Binding-site contacts:
Ligand atom O26 contacts residue HIS233 of chain 1.A at 2.8 Å (h-bond).
Ligand atom C27 contacts residue HIS141 of chain 1.A at 3.5 Å.
Ligand atom C2 contacts residue ARG110 of chain 1.A at 3.9 Å.
Ligand atom O1 contacts residue SER73 of chain 1.A at 2.8 Å (h-bond).
Ligand atom O26 contacts residue HIS141 of chain 1.A at 2.8 Å (h-bond).
Ligand atom C3 contacts residue TYR34 of chain 1.A at 3.8 Å (hydrophobic).
Ligand atom C2 contacts residue TYR30 of chain 1.A at 3.9 Å (hydrophobic).
Ligand atom C19 contacts residue ILE107 of chain 1.A at 3.9 Å (hydrophobic).
Ligand atom O20 contacts residue VAL136 of chain 1.A at 3.9 Å.
Ligand atom C11 contacts residue LEU66 of chain 1.A at 3.8 Å (hydrophobic).
Ligand atom C6 contacts residue TRP122 of chain 1.A at 3.9 Å (hydrophobic).
Ligand atom C1 contacts residue SER73 of chain 1.A at 3.7 Å.
Ligand atom C6 contacts residue SER111 of chain 1.A at 3.6 Å.
Ligand atom O3 contacts residue SER114 of chain 1.A at 2.8 Å (h-bond).
Ligand atom C3 contacts residue SER114 of chain 1.A at 3.7 Å.
Ligand atom C11 contacts residue TYR131 of chain 1.A at 3.8 Å (hydrophobic).
Ligand atom C12 contacts residue VAL136 of chain 1.A at 3.8 Å (hydrophobic).
Ligand atom C7 contacts residue SER111 of chain 1.A at 3.4 Å.
Ligand atom C19 contacts residue SER73 of chain 1.A at 3.4 Å.
Ligand atom C29 contacts residue ARG110 of chain 1.A at 3.9 Å.
Ligand atom C9 contacts residue TYR131 of chain 1.A at 3.9 Å (hydrophobic).
Ligand atom O3 contacts residue TYR30 of chain 1.A at 2.8 Å (h-bond).
Ligand atom C4 contacts residue SER114 of chain 1.A at 3.5 Å.
Ligand atom C1 contacts residue ARG110 of chain 1.A at 3.8 Å.
Ligand atom C26 contacts residue HIS141 of chain 1.A at 3.5 Å.
Ligand atom C27 contacts residue LEU63 of chain 1.A at 3.6 Å (hydrophobic).
Ligand atom C10 contacts residue SER73 of chain 1.A at 3.9 Å.
Ligand atom C4 contacts residue CYS124 of chain 1.A at 3.7 Å (hydrophobic).
Ligand atom C25 contacts residue HIS141 of chain 1.A at 3.6 Å.
Ligand atom C9 contacts residue TRP122 of chain 1.A at 3.5 Å (hydrophobic).
Ligand atom O1 contacts residue ARG110 of chain 1.A at 3.0 Å (salt-bridge).
Ligand atom C5 contacts residue SER111 of chain 1.A at 3.8 Å.
Ligand atom C8 contacts residue TRP122 of chain 1.A at 3.9 Å (hydrophobic).
Ligand atom O3 contacts residue SER111 of chain 1.A at 3.4 Å.
Ligand atom C26 contacts residue HIS233 of chain 1.A at 3.6 Å.
Ligand atom C3 contacts residue TYR30 of chain 1.A at 3.6 Å (hydrophobic).
Ligand atom C29 contacts residue PHE37 of chain 1.A at 3.7 Å (hydrophobic).
Ligand atom C18 contacts residue VAL70 of chain 1.A at 3.7 Å (hydrophobic).
Ligand atom C25 contacts residue HIS233 of chain 1.A at 3.4 Å.
Ligand atom C29 contacts residue SER73 of chain 1.A at 3.5 Å.

The small molecule below binds the protein below.
Small molecule (SMILES): C=C1/C(=C\C=C2/CCC[C@@]3(C)[C@H]2CC[C@@H]3[C@]2(C)C[C@@H](CC(C)(C)O)CO2)C[C@@H](O)[C@H](C)[C@@H]1O

Sequence of chain 1.A:
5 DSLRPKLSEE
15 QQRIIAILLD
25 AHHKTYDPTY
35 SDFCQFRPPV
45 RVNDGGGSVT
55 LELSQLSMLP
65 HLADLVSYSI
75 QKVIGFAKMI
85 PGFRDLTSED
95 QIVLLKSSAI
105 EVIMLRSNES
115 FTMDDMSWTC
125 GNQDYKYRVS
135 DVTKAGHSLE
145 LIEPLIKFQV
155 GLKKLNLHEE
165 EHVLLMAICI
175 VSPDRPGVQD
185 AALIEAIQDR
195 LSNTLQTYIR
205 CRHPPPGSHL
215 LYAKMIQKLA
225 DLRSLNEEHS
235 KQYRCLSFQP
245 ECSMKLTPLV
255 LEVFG